This protein binds this small molecule.
Small molecule (SMILES): CC(=O)N[C@@H]1[C@@H](O)[C@H](O)[C@@H](CO)O[C@H]1O

Sequence of chain 1.B:
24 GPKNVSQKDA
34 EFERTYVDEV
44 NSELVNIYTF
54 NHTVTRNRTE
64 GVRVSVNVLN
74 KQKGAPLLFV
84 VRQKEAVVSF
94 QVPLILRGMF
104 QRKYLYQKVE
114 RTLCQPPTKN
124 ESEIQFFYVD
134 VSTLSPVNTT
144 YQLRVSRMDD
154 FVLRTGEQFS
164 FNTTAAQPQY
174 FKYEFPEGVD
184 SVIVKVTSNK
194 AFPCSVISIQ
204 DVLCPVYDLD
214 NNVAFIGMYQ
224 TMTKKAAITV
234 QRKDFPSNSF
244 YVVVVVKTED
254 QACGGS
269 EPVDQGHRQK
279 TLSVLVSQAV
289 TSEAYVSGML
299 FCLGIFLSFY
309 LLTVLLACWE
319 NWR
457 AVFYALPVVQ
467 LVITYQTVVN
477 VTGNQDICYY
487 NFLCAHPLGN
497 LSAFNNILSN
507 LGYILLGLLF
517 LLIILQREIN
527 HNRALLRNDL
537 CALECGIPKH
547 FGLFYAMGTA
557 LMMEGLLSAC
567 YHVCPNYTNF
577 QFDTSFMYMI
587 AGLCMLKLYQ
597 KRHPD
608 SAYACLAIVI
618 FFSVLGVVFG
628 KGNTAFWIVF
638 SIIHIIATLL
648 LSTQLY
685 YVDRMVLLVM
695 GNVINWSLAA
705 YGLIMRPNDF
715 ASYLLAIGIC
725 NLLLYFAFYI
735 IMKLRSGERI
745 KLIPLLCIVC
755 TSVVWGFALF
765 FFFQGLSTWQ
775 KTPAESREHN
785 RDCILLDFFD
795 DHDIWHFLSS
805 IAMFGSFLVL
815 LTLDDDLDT

Binding-site contacts:
Ligand atom C1 contacts residue GLU42 of chain 1.B at 4.4 Å.
Ligand atom C7 contacts residue GLU42 of chain 1.B at 3.5 Å.
Ligand atom N2 contacts residue GLU42 of chain 1.B at 3.8 Å.
Ligand atom O5 contacts residue ASN141 of chain 1.B at 2.4 Å (h-bond).
Ligand atom C3 contacts residue ASN141 of chain 1.B at 3.8 Å.
Ligand atom O7 contacts residue ASN141 of chain 1.B at 3.7 Å.
Ligand atom C2 contacts residue ASN44 of chain 1.B at 4.4 Å.
Ligand atom O7 contacts residue GLU42 of chain 1.B at 4.0 Å.
Ligand atom C1 contacts residue ASN141 of chain 1.B at 1.4 Å.
Ligand atom C4 contacts residue ASN141 of chain 1.B at 4.3 Å.
Ligand atom C5 contacts residue ASN141 of chain 1.B at 3.6 Å.
Ligand atom C2 contacts residue ASN141 of chain 1.B at 2.5 Å.
Ligand atom C7 contacts residue ASN141 of chain 1.B at 3.5 Å.
Ligand atom C8 contacts residue GLU42 of chain 1.B at 3.2 Å.
Ligand atom N2 contacts residue ASN44 of chain 1.B at 4.4 Å.
Ligand atom N2 contacts residue ASN141 of chain 1.B at 2.9 Å (h-bond).